This protein binds this small molecule.
Small molecule (SMILES): CC(=O)N[C@H]1[C@H](O[C@H]2[C@H](O)[C@@H](NC(C)=O)CO[C@@H]2CO)O[C@H](CO)[C@@H](O[C@@H]2O[C@H](CO)[C@@H](O)[C@H](O)[C@@H]2O)[C@@H]1O

Sequence of chain 1.D:
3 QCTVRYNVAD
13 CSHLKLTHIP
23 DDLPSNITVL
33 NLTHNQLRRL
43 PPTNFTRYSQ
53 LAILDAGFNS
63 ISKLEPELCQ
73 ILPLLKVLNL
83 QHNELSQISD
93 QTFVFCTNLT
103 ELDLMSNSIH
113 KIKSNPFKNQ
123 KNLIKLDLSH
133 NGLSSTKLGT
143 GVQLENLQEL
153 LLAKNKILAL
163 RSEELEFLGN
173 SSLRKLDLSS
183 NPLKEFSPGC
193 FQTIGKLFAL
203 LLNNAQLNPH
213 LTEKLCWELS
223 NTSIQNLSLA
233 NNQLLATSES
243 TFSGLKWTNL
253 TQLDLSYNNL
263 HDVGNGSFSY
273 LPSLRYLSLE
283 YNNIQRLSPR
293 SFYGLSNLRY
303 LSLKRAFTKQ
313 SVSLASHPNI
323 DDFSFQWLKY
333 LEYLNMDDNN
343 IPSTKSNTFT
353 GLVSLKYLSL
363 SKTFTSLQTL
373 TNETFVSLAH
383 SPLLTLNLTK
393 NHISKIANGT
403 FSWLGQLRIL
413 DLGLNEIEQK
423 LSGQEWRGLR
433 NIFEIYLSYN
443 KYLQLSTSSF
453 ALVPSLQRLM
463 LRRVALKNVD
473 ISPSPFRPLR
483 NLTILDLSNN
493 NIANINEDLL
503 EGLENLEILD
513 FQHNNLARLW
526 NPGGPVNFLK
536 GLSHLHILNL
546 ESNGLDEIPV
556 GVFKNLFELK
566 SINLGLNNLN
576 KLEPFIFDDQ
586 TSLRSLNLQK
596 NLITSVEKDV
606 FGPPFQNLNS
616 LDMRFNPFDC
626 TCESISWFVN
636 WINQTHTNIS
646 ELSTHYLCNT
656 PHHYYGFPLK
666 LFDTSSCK

Binding-site contacts:
Ligand atom C4 contacts residue ASN374 of chain 1.D at 4.2 Å.
Ligand atom O7 contacts residue ARG429 of chain 1.D at 3.5 Å (salt-bridge).
Ligand atom C5 contacts residue ASN374 of chain 1.D at 3.7 Å.
Ligand atom O7 contacts residue ASN374 of chain 1.D at 3.2 Å (h-bond).
Ligand atom O6 contacts residue NAG1 of chain 1.GA at 3.5 Å.
Ligand atom C7 contacts residue ASN374 of chain 1.D at 3.2 Å.
Ligand atom C1 contacts residue ASN400 of chain 1.D at 4.3 Å.
Ligand atom C2 contacts residue ASN374 of chain 1.D at 2.4 Å.
Ligand atom C1 contacts residue ASN374 of chain 1.D at 1.4 Å.
Ligand atom C8 contacts residue ASN374 of chain 1.D at 4.2 Å.
Ligand atom C3 contacts residue ASN374 of chain 1.D at 3.8 Å.
Ligand atom O7 contacts residue GLY401 of chain 1.D at 4.3 Å.
Ligand atom O7 contacts residue ASN400 of chain 1.D at 3.9 Å.
Ligand atom C8 contacts residue TRP405 of chain 1.D at 3.9 Å (hydrophobic).
Ligand atom N2 contacts residue ASN374 of chain 1.D at 2.8 Å (h-bond).
Ligand atom O5 contacts residue ASN400 of chain 1.D at 4.4 Å.
Ligand atom O5 contacts residue ASN374 of chain 1.D at 2.4 Å (h-bond).